Sequence of chain 1.B:
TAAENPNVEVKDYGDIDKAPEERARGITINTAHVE

Sequence of chain 1.A:
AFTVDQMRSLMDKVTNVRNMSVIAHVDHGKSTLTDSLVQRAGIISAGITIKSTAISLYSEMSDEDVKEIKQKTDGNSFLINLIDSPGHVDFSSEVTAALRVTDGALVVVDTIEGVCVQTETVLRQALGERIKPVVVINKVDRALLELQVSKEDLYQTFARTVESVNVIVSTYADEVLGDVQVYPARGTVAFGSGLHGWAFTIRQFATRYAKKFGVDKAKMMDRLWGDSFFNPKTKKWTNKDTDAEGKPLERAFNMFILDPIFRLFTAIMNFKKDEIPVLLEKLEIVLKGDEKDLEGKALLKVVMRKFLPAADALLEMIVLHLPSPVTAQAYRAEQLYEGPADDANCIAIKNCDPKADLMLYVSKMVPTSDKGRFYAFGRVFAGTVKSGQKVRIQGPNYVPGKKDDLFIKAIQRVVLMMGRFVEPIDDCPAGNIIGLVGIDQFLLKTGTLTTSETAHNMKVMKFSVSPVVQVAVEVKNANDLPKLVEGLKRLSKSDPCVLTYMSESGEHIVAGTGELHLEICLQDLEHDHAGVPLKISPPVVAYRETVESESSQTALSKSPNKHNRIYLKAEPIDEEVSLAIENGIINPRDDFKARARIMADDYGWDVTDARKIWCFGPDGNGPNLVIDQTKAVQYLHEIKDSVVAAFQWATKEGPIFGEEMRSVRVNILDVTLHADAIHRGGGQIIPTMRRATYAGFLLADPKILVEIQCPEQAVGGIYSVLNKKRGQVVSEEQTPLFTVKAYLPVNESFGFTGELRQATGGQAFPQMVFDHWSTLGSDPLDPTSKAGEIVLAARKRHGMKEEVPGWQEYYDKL

Binding-site contacts:
Ligand atom O2' contacts residue LEU215 of chain 1.A at 1.9 Å.
Ligand atom C6 contacts residue LEU215 of chain 1.A at 2.4 Å (hydrophobic).
Ligand atom O2G contacts residue HIS27 of chain 1.A at 2.8 Å (h-bond).
Ligand atom N7 contacts residue LEU215 of chain 1.A at 1.9 Å (h-bond).
Ligand atom O2G contacts residue VAL28 of chain 1.A at 1.4 Å.
Ligand atom C4 contacts residue LEU215 of chain 1.A at 2.0 Å (hydrophobic).
Ligand atom PG contacts residue ASP29 of chain 1.A at 1.7 Å.
Ligand atom O1B contacts residue HIS30 of chain 1.A at 2.3 Å (h-bond).
Ligand atom N9 contacts residue LEU215 of chain 1.A at 2.4 Å.
Ligand atom C2' contacts residue LEU215 of chain 1.A at 3.0 Å (hydrophobic).
Ligand atom O2G contacts residue ASP29 of chain 1.A at 1.1 Å (salt-bridge).
Ligand atom O1B contacts residue ASP29 of chain 1.A at 2.7 Å.
Ligand atom O4' contacts residue LYS159 of chain 1.A at 3.1 Å (salt-bridge).
Ligand atom O6 contacts residue HIS216 of chain 1.A at 3.0 Å (h-bond).
Ligand atom N1 contacts residue SER213 of chain 1.A at 1.8 Å (h-bond).
Ligand atom PG contacts residue VAL28 of chain 1.A at 2.7 Å.
Ligand atom C6 contacts residue ASP161 of chain 1.A at 2.9 Å.
Ligand atom N7 contacts residue GLY214 of chain 1.A at 2.7 Å.
Ligand atom O1G contacts residue ASP29 of chain 1.A at 2.4 Å (salt-bridge).
Ligand atom O1A contacts residue TYR13 of chain 1.B at 2.5 Å (h-bond).
Ligand atom O6 contacts residue LEU215 of chain 1.A at 2.4 Å (h-bond).
Ligand atom C8 contacts residue LEU215 of chain 1.A at 2.8 Å (hydrophobic).
Ligand atom O6 contacts residue GLY214 of chain 1.A at 2.3 Å (h-bond).
Ligand atom O2A contacts residue GLY31 of chain 1.A at 3.0 Å.
Ligand atom N2 contacts residue ASP161 of chain 1.A at 1.7 Å (salt-bridge).
Ligand atom N3 contacts residue LEU215 of chain 1.A at 2.5 Å.
Ligand atom O2B contacts residue LYS32 of chain 1.A at 2.8 Å (salt-bridge).
Ligand atom O3A contacts residue GLY31 of chain 1.A at 2.6 Å (h-bond).
Ligand atom C2 contacts residue ASP161 of chain 1.A at 2.2 Å.
Ligand atom C2 contacts residue LEU215 of chain 1.A at 3.1 Å (hydrophobic).
Ligand atom PB contacts residue GLY31 of chain 1.A at 2.5 Å.
Ligand atom O1B contacts residue GLY31 of chain 1.A at 1.4 Å (h-bond).
Ligand atom N1 contacts residue ASP161 of chain 1.A at 1.9 Å (salt-bridge).
Ligand atom C5 contacts residue LEU215 of chain 1.A at 2.1 Å (hydrophobic).
Ligand atom O2B contacts residue SER33 of chain 1.A at 3.0 Å (h-bond).
Ligand atom C6 contacts residue SER213 of chain 1.A at 1.8 Å.
Ligand atom O6 contacts residue SER213 of chain 1.A at 1.5 Å (h-bond).
Ligand atom O1B contacts residue LYS32 of chain 1.A at 2.8 Å (salt-bridge).
Ligand atom O2A contacts residue THR34 of chain 1.A at 2.4 Å.
Ligand atom N3B contacts residue ASP29 of chain 1.A at 2.4 Å (salt-bridge).

A protein and the small-molecule ligand that binds it are described below.
Small molecule (SMILES): Nc1nc2c(ncn2[C@@H]2O[C@H](CO[P](=O)(O)O[P](=O)(O)NP(=O)(O)O)[C@@H](O)[C@H]2O)c(=O)[nH]1